Binding-site contacts:
Ligand atom O6 contacts residue THR311 of chain 2.A at 4.2 Å.
Ligand atom C4 contacts residue ASN31 of chain 2.A at 4.2 Å.
Ligand atom C5 contacts residue ASN31 of chain 2.A at 3.7 Å.
Ligand atom C5 contacts residue THR311 of chain 2.A at 4.1 Å.
Ligand atom C6 contacts residue THR33 of chain 2.A at 4.3 Å.
Ligand atom O5 contacts residue THR311 of chain 2.A at 3.0 Å (h-bond).
Ligand atom C2 contacts residue ASN31 of chain 2.A at 2.3 Å.
Ligand atom O6 contacts residue LEU374 of chain 2.A at 3.1 Å.
Ligand atom N2 contacts residue ASN31 of chain 2.A at 2.7 Å (h-bond).
Ligand atom C3 contacts residue ASN31 of chain 2.A at 3.6 Å.
Ligand atom C8 contacts residue ASN31 of chain 2.A at 4.3 Å.
Ligand atom C1 contacts residue THR311 of chain 2.A at 3.6 Å.
Ligand atom O5 contacts residue ASN31 of chain 2.A at 2.4 Å (h-bond).
Ligand atom O7 contacts residue ASN31 of chain 2.A at 3.3 Å (h-bond).
Ligand atom C6 contacts residue THR311 of chain 2.A at 4.0 Å.
Ligand atom C6 contacts residue LEU374 of chain 2.A at 3.8 Å (hydrophobic).
Ligand atom C7 contacts residue ASN31 of chain 2.A at 3.2 Å.
Ligand atom C1 contacts residue ASN31 of chain 2.A at 1.4 Å.

Sequence of chain 2.A:
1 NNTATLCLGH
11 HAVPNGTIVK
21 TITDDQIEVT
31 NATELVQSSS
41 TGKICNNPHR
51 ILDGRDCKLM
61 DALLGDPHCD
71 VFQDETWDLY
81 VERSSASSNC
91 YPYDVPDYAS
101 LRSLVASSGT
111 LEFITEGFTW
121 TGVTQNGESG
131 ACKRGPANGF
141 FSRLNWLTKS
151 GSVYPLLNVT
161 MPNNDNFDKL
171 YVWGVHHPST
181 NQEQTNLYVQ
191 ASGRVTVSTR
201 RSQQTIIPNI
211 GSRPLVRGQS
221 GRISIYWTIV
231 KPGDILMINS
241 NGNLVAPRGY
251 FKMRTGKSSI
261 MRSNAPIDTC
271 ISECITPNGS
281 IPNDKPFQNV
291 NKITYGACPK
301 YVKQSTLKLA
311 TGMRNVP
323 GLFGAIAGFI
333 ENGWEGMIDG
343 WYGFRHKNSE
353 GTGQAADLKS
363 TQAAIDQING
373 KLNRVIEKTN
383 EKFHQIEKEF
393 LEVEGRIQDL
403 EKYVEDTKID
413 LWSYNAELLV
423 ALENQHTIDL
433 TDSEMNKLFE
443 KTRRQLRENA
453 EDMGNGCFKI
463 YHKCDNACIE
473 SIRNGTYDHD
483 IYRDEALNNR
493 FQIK

This protein binds this small molecule.
Small molecule (SMILES): CC(=O)N[C@@H]1[C@@H](O)[C@H](O)[C@@H](CO)O[C@H]1O